Sequence of chain 1.A:
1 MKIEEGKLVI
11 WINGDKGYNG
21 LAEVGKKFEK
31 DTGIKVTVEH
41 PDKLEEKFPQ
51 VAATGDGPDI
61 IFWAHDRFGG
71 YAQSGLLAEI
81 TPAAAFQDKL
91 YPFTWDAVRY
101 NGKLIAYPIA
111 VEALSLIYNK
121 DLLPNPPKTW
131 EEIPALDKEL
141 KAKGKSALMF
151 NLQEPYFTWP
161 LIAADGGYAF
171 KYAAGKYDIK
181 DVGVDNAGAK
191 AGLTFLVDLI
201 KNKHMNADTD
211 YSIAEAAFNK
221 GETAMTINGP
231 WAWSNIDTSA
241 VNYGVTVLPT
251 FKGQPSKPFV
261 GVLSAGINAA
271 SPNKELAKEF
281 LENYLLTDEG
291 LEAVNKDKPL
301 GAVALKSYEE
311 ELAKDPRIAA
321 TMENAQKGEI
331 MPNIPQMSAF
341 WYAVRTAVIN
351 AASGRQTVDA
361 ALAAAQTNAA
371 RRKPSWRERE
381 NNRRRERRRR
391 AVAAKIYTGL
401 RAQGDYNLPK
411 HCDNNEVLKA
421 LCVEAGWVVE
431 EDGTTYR

Binding-site contacts:
Ligand atom O3 contacts residue TRP63 of chain 1.A at 3.3 Å (h-bond).
Ligand atom O6 contacts residue GLU154 of chain 1.A at 2.6 Å (salt-bridge).
Ligand atom C3 contacts residue ASP66 of chain 1.A at 3.5 Å.
Ligand atom C1 contacts residue TYR156 of chain 1.A at 3.6 Å (hydrophobic).
Ligand atom O2 contacts residue ALA64 of chain 1.A at 3.3 Å.
Ligand atom C4 contacts residue TYR156 of chain 1.A at 4.0 Å (hydrophobic).
Ligand atom C6 contacts residue TYR156 of chain 1.A at 4.0 Å (hydrophobic).
Ligand atom C2 contacts residue ASP66 of chain 1.A at 3.4 Å.
Ligand atom O1 contacts residue LYS16 of chain 1.A at 3.2 Å (salt-bridge).
Ligand atom C1 contacts residue LYS16 of chain 1.A at 3.7 Å.
Ligand atom C2 contacts residue TRP231 of chain 1.A at 3.8 Å (hydrophobic).
Ligand atom O1 contacts residue ASP15 of chain 1.A at 2.9 Å (salt-bridge).
Ligand atom O3 contacts residue TRP341 of chain 1.A at 3.9 Å.
Ligand atom C2 contacts residue LYS16 of chain 1.A at 3.7 Å.
Ligand atom O2 contacts residue LYS16 of chain 1.A at 2.6 Å (salt-bridge).
Ligand atom O2 contacts residue MET331 of chain 1.A at 4.0 Å.
Ligand atom C4 contacts residue TRP341 of chain 1.A at 3.6 Å (hydrophobic).
Ligand atom C6 contacts residue GLU154 of chain 1.A at 3.3 Å.
Ligand atom O3 contacts residue GLU112 of chain 1.A at 3.8 Å.
Ligand atom C3 contacts residue TRP63 of chain 1.A at 3.6 Å (hydrophobic).
Ligand atom O4 contacts residue TRP341 of chain 1.A at 3.9 Å.
Ligand atom O6 contacts residue PRO155 of chain 1.A at 3.2 Å.
Ligand atom O2 contacts residue ASP66 of chain 1.A at 2.7 Å (salt-bridge).
Ligand atom O3 contacts residue ASP66 of chain 1.A at 2.6 Å (salt-bridge).
Ligand atom C2 contacts residue GLU112 of chain 1.A at 3.5 Å.
Ligand atom O2 contacts residue TRP63 of chain 1.A at 3.4 Å (h-bond).
Ligand atom O6 contacts residue TYR156 of chain 1.A at 3.2 Å (h-bond).
Ligand atom C1 contacts residue ASP15 of chain 1.A at 3.6 Å.
Ligand atom C2 contacts residue TRP341 of chain 1.A at 4.0 Å (hydrophobic).
Ligand atom O3 contacts residue ALA64 of chain 1.A at 3.4 Å.
Ligand atom C6 contacts residue PRO155 of chain 1.A at 3.8 Å (hydrophobic).
Ligand atom C1 contacts residue TRP231 of chain 1.A at 3.7 Å (hydrophobic).
Ligand atom C6 contacts residue TRP341 of chain 1.A at 3.7 Å (hydrophobic).
Ligand atom O2 contacts residue TRP231 of chain 1.A at 4.0 Å.
Ligand atom C5 contacts residue GLU154 of chain 1.A at 4.0 Å.
Ligand atom O6 contacts residue PHE157 of chain 1.A at 4.0 Å.
Ligand atom O3 contacts residue ARG67 of chain 1.A at 3.8 Å.
Ligand atom O1 contacts residue ASN13 of chain 1.A at 3.5 Å (h-bond).
Ligand atom O5 contacts residue TYR156 of chain 1.A at 3.2 Å.
Ligand atom O2 contacts residue GLU112 of chain 1.A at 2.7 Å (salt-bridge).

This protein binds this small molecule.
Small molecule (SMILES): OC[C@H]1O[C@H](O[C@H]2[C@H](O)[C@@H](O)[C@@H](O)O[C@@H]2CO)[C@H](O)[C@@H](O)[C@@H]1O